Binding-site contacts:
Ligand atom N2 contacts residue SER82 of chain 1.B at 3.2 Å (h-bond).
Ligand atom PB contacts residue G1 of chain 1.D at 3.6 Å.
Ligand atom N2 contacts residue LYS81 of chain 1.B at 3.1 Å (salt-bridge).
Ligand atom O2B contacts residue ARG96 of chain 1.B at 3.4 Å (salt-bridge).
Ligand atom C6 contacts residue ASP85 of chain 1.B at 3.8 Å.
Ligand atom O3A contacts residue ARG96 of chain 1.B at 3.3 Å (salt-bridge).
Ligand atom C6 contacts residue GLU251 of chain 1.B at 3.5 Å.
Ligand atom N7 contacts residue MET92 of chain 1.B at 3.5 Å.
Ligand atom O1A contacts residue ARG96 of chain 1.B at 3.2 Å (salt-bridge).
Ligand atom PB contacts residue ARG96 of chain 1.B at 3.8 Å.
Ligand atom O1G contacts residue G1 of chain 1.D at 2.4 Å (h-bond).
Ligand atom O2B contacts residue G1 of chain 1.D at 3.5 Å (h-bond).
Ligand atom O3B contacts residue G1 of chain 1.D at 3.0 Å (h-bond).
Ligand atom N2 contacts residue ASN252 of chain 1.B at 3.0 Å (h-bond).
Ligand atom O1B contacts residue ASN317 of chain 1.B at 2.8 Å (h-bond).
Ligand atom O3B contacts residue ASN317 of chain 1.B at 3.4 Å.
Ligand atom O3' contacts residue LYS81 of chain 1.B at 3.2 Å (salt-bridge).
Ligand atom N1 contacts residue LYS81 of chain 1.B at 3.6 Å (salt-bridge).
Ligand atom C8 contacts residue MET92 of chain 1.B at 3.7 Å (hydrophobic).
Ligand atom C2 contacts residue ASP85 of chain 1.B at 3.6 Å.
Ligand atom N2 contacts residue ASP85 of chain 1.B at 3.4 Å (salt-bridge).
Ligand atom CM7 contacts residue MET92 of chain 1.B at 3.5 Å (hydrophobic).
Ligand atom O2' contacts residue GLU251 of chain 1.B at 3.7 Å.
Ligand atom N3 contacts residue GLU251 of chain 1.B at 3.5 Å.
Ligand atom O2G contacts residue G1 of chain 1.D at 2.2 Å (h-bond).
Ligand atom N3 contacts residue LYS81 of chain 1.B at 3.4 Å (salt-bridge).
Ligand atom PG contacts residue G1 of chain 1.D at 1.6 Å.
Ligand atom O3' contacts residue SER318 of chain 1.B at 3.8 Å.
Ligand atom O6 contacts residue ASP85 of chain 1.B at 3.8 Å.
Ligand atom O3' contacts residue ASN317 of chain 1.B at 3.7 Å.
Ligand atom O6 contacts residue PHE84 of chain 1.B at 3.2 Å (h-bond).
Ligand atom C2 contacts residue GLU251 of chain 1.B at 3.8 Å.
Ligand atom N1 contacts residue ASP85 of chain 1.B at 2.8 Å (salt-bridge).
Ligand atom O1G contacts residue GLN254 of chain 1.B at 3.3 Å (h-bond).
Ligand atom C4' contacts residue ALA316 of chain 1.B at 3.5 Å (hydrophobic).
Ligand atom N1 contacts residue GLU251 of chain 1.B at 3.4 Å (salt-bridge).
Ligand atom C4 contacts residue GLU251 of chain 1.B at 3.6 Å.
Ligand atom C5' contacts residue ALA316 of chain 1.B at 3.8 Å (hydrophobic).
Ligand atom C2 contacts residue LYS81 of chain 1.B at 3.1 Å.
Ligand atom C5 contacts residue GLU251 of chain 1.B at 3.7 Å.

This protein binds this small molecule.
Small molecule (SMILES): CN1CN([C@@H]2O[C@H](CO[P](=O)(O)O[P](=O)(O)OP(=O)(O)O)[C@@H](O)[C@H]2O)c2nc(N)[nH]c(=O)c21

Sequence of chain 1.B:
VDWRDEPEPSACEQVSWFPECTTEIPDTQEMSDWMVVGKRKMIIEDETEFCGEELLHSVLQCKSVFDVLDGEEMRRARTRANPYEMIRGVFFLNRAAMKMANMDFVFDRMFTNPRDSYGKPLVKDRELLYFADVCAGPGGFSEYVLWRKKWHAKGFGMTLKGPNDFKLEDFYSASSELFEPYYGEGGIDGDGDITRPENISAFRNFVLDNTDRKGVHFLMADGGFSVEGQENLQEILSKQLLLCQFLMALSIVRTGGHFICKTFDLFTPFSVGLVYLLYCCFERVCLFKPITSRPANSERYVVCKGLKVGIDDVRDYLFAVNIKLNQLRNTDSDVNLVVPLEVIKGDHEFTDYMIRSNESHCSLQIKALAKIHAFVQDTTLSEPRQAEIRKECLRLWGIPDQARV